A protein and the small-molecule ligand that binds it are described below.
Small molecule (SMILES): O=[N+]([O-])c1ccc2[nH]ncc2c1

Binding-site contacts:
Ligand atom C8 contacts residue HEM1 of chain 1.D at 3.5 Å.
Ligand atom N10 contacts residue VAL270 of chain 1.A at 3.5 Å.
Ligand atom O11 contacts residue HEM1 of chain 1.D at 3.4 Å.
Ligand atom C7 contacts residue HEM1 of chain 1.D at 3.3 Å.
Ligand atom C8 contacts residue MET292 of chain 1.A at 4.2 Å (hydrophobic).
Ligand atom C3 contacts residue HEM1 of chain 1.D at 4.0 Å.
Ligand atom C6 contacts residue TRP290 of chain 1.A at 4.1 Å (hydrophobic).
Ligand atom C3 contacts residue GLU295 of chain 1.A at 3.1 Å.
Ligand atom N2 contacts residue TRP290 of chain 1.A at 4.4 Å.
Ligand atom C9 contacts residue HEM1 of chain 1.D at 3.8 Å.
Ligand atom C5 contacts residue HEM1 of chain 1.D at 3.7 Å.
Ligand atom O12 contacts residue PRO268 of chain 1.A at 4.3 Å.
Ligand atom N1 contacts residue TRP290 of chain 1.A at 3.1 Å (h-bond).
Ligand atom C3 contacts residue MET292 of chain 1.A at 4.5 Å (hydrophobic).
Ligand atom O12 contacts residue VAL270 of chain 1.A at 3.3 Å.
Ligand atom C8 contacts residue TRP290 of chain 1.A at 3.2 Å (hydrophobic).
Ligand atom O12 contacts residue PHE287 of chain 1.A at 3.2 Å.
Ligand atom N1 contacts residue MET292 of chain 1.A at 2.9 Å (h-bond).
Ligand atom N1 contacts residue HEM1 of chain 1.D at 3.9 Å.
Ligand atom N2 contacts residue MET292 of chain 1.A at 3.1 Å (h-bond).
Ligand atom N2 contacts residue HEM1 of chain 1.D at 4.2 Å.
Ligand atom O11 contacts residue VAL270 of chain 1.A at 3.4 Å.
Ligand atom O11 contacts residue PHE287 of chain 1.A at 4.1 Å.
Ligand atom C8 contacts residue PRO268 of chain 1.A at 4.2 Å (hydrophobic).
Ligand atom N1 contacts residue TYR291 of chain 1.A at 3.1 Å.
Ligand atom C6 contacts residue HEM1 of chain 1.D at 3.3 Å.
Ligand atom N10 contacts residue PHE287 of chain 1.A at 4.0 Å.
Ligand atom C7 contacts residue TRP290 of chain 1.A at 2.9 Å (hydrophobic).
Ligand atom C6 contacts residue PRO268 of chain 1.A at 4.2 Å (hydrophobic).
Ligand atom C4 contacts residue HEM1 of chain 1.D at 3.8 Å.
Ligand atom N2 contacts residue GLU295 of chain 1.A at 3.3 Å.
Ligand atom N10 contacts residue HEM1 of chain 1.D at 3.8 Å.
Ligand atom N2 contacts residue TYR291 of chain 1.A at 3.4 Å.
Ligand atom C7 contacts residue PRO268 of chain 1.A at 3.9 Å (hydrophobic).
Ligand atom C3 contacts residue TYR291 of chain 1.A at 3.9 Å (hydrophobic).
Ligand atom C8 contacts residue TYR291 of chain 1.A at 4.1 Å (hydrophobic).
Ligand atom O12 contacts residue HEM1 of chain 1.D at 4.0 Å.

Sequence of chain 1.A:
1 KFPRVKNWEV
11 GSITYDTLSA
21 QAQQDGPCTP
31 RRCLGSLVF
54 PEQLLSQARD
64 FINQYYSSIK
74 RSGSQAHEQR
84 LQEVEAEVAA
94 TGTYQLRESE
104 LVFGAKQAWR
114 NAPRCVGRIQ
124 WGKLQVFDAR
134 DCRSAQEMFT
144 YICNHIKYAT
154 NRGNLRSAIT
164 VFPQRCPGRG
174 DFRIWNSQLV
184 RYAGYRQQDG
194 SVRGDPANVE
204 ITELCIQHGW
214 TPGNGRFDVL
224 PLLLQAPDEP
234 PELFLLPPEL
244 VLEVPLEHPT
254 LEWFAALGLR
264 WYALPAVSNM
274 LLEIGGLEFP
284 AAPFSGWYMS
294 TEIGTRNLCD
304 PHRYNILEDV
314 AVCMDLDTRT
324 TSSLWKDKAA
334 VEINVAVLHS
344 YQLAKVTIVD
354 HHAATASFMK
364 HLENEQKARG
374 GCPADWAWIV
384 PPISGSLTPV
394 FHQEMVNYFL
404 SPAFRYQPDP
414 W